Binding-site contacts:
Ligand atom N2 contacts residue ASN594 of chain 3.A at 3.0 Å (h-bond).
Ligand atom O5 contacts residue ASN594 of chain 3.A at 2.3 Å (h-bond).
Ligand atom C3 contacts residue ASN594 of chain 3.A at 3.8 Å.
Ligand atom N2 contacts residue THR596 of chain 3.A at 4.5 Å.
Ligand atom O7 contacts residue THR596 of chain 3.A at 3.5 Å.
Ligand atom C8 contacts residue THR596 of chain 3.A at 3.8 Å.
Ligand atom O7 contacts residue ASN594 of chain 3.A at 4.1 Å.
Ligand atom C2 contacts residue ASN594 of chain 3.A at 2.4 Å.
Ligand atom C1 contacts residue ASN594 of chain 3.A at 1.4 Å.
Ligand atom C5 contacts residue ASN594 of chain 3.A at 3.6 Å.
Ligand atom C7 contacts residue THR596 of chain 3.A at 3.7 Å.
Ligand atom C7 contacts residue ASN594 of chain 3.A at 3.8 Å.
Ligand atom C4 contacts residue ASN594 of chain 3.A at 4.2 Å.

Sequence of chain 3.A:
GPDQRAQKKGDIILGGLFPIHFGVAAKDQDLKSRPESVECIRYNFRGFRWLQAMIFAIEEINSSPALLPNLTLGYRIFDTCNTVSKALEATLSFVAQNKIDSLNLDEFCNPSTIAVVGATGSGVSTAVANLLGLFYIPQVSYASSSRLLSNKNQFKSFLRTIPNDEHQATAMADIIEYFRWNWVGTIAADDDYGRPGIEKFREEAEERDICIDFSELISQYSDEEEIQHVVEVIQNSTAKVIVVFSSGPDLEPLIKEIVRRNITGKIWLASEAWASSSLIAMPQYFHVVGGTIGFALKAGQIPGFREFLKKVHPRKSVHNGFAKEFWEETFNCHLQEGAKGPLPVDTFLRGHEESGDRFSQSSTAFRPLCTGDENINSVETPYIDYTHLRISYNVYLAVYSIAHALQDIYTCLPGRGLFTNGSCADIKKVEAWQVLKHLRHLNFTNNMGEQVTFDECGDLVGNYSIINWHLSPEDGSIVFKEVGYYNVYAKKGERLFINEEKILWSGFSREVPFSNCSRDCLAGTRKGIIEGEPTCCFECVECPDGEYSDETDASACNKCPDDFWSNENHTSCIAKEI

This protein binds this small molecule.
Small molecule (SMILES): CC(=O)N[C@@H]1[C@@H](O)[C@H](O)[C@@H](CO)O[C@H]1O